A small-molecule ligand and the protein it binds are described below.
Small molecule (SMILES): Nc1ncnc2c1ncn2[C@@H]1O[C@H](CO[P](=O)(O)O[C@H]2[C@@H](O)[C@H](n3cnc4c(N)ncnc43)O[C@@H]2CO[P](=O)(O)O[C@H]2[C@@H](O)[C@H](n3cnc4c(N)ncnc43)O[C@@H]2COP(=O)(O)O)[C@@H](O)[C@H]1O

Binding-site contacts:
Ligand atom N3 contacts residue U3 of chain 1.C at 4.2 Å.
Ligand atom N1 contacts residue U2 of chain 1.C at 3.5 Å (h-bond).
Ligand atom N6 contacts residue U2 of chain 1.C at 4.2 Å.
Ligand atom N6 contacts residue U3 of chain 1.C at 3.0 Å (h-bond).
Ligand atom C4 contacts residue U2 of chain 1.C at 4.3 Å.
Ligand atom C6 contacts residue U1 of chain 1.C at 3.6 Å.
Ligand atom C6 contacts residue U2 of chain 1.C at 4.1 Å.
Ligand atom C2 contacts residue U2 of chain 1.C at 3.2 Å.
Ligand atom C6 contacts residue U3 of chain 1.C at 3.3 Å.
Ligand atom N1 contacts residue U1 of chain 1.C at 2.8 Å (h-bond).
Ligand atom N1 contacts residue U3 of chain 1.C at 2.7 Å (h-bond).
Ligand atom C2 contacts residue U3 of chain 1.C at 3.0 Å.
Ligand atom N3 contacts residue U2 of chain 1.C at 3.7 Å.
Ligand atom N6 contacts residue U1 of chain 1.C at 2.8 Å (h-bond).
Ligand atom C2 contacts residue U1 of chain 1.C at 3.5 Å.